Sequence of chain 14.A:
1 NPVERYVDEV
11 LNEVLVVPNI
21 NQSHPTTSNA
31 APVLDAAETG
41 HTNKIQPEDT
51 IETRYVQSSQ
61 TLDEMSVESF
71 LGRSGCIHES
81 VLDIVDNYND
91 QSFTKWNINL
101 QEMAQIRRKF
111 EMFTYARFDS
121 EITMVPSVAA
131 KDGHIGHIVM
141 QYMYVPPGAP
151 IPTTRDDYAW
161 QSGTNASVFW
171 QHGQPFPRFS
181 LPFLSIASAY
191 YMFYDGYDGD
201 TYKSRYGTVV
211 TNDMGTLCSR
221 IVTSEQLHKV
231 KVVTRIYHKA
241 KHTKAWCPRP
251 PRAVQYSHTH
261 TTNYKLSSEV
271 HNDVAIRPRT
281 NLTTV

This small molecule binds to this protein.
Small molecule (SMILES): Cc1cc(CCCOc2c(C)cc(-c3nnn(C)n3)cc2C)on1

Binding-site contacts:
Ligand atom CM4 contacts residue VAL168 of chain 14.A at 3.9 Å (hydrophobic).
Ligand atom N1A contacts residue MET124 of chain 14.A at 3.6 Å.
Ligand atom N5A contacts residue MET124 of chain 14.A at 3.9 Å.
Ligand atom N2 contacts residue LEU100 of chain 14.A at 3.8 Å.
Ligand atom C1B contacts residue LEU181 of chain 14.A at 4.0 Å (hydrophobic).
Ligand atom O1B contacts residue ILE98 of chain 14.A at 3.2 Å.
Ligand atom CM2 contacts residue ILE77 of chain 14.A at 3.8 Å (hydrophobic).
Ligand atom C5B contacts residue LEU181 of chain 14.A at 3.6 Å (hydrophobic).
Ligand atom N1A contacts residue LEU217 of chain 14.A at 3.3 Å.
Ligand atom N5A contacts residue PHE179 of chain 14.A at 3.3 Å.
Ligand atom O1 contacts residue LEU100 of chain 14.A at 3.7 Å.
Ligand atom CM4 contacts residue TYR144 of chain 14.A at 3.8 Å (hydrophobic).
Ligand atom CM2 contacts residue ILE122 of chain 14.A at 3.8 Å (hydrophobic).
Ligand atom CM6 contacts residue LEU184 of chain 14.A at 3.7 Å (hydrophobic).
Ligand atom N4A contacts residue TYR144 of chain 14.A at 3.7 Å.
Ligand atom N1A contacts residue PHE179 of chain 14.A at 3.3 Å.
Ligand atom CM3 contacts residue TYR190 of chain 14.A at 3.6 Å (hydrophobic).
Ligand atom N5A contacts residue LEU217 of chain 14.A at 3.6 Å.
Ligand atom O1 contacts residue MET214 of chain 14.A at 3.2 Å.
Ligand atom C4 contacts residue TYR190 of chain 14.A at 3.7 Å (hydrophobic).
Ligand atom C5 contacts residue MET214 of chain 14.A at 3.4 Å (hydrophobic).
Ligand atom CM4 contacts residue ALA166 of chain 14.A at 3.1 Å (hydrophobic).
Ligand atom C6B contacts residue LEU181 of chain 14.A at 3.5 Å (hydrophobic).
Ligand atom N4A contacts residue PHE179 of chain 14.A at 3.5 Å.
Ligand atom C3 contacts residue LEU100 of chain 14.A at 3.8 Å (hydrophobic).
Ligand atom CM6 contacts residue TYR144 of chain 14.A at 3.7 Å (hydrophobic).
Ligand atom C2A contacts residue LEU217 of chain 14.A at 4.0 Å (hydrophobic).
Ligand atom C1B contacts residue ILE98 of chain 14.A at 3.7 Å (hydrophobic).
Ligand atom CM4 contacts residue TYR142 of chain 14.A at 3.7 Å (hydrophobic).
Ligand atom C4 contacts residue MET214 of chain 14.A at 3.7 Å (hydrophobic).
Ligand atom C6B contacts residue ILE98 of chain 14.A at 3.8 Å (hydrophobic).
Ligand atom C2B contacts residue ILE122 of chain 14.A at 4.0 Å (hydrophobic).
Ligand atom C5B contacts residue TYR144 of chain 14.A at 3.8 Å (hydrophobic).
Ligand atom N3A contacts residue PHE179 of chain 14.A at 3.7 Å.
Ligand atom CM6 contacts residue LEU181 of chain 14.A at 3.8 Å (hydrophobic).
Ligand atom C1C contacts residue MET214 of chain 14.A at 3.2 Å (hydrophobic).
Ligand atom C4 contacts residue LEU100 of chain 14.A at 3.9 Å (hydrophobic).
Ligand atom C2A contacts residue PHE179 of chain 14.A at 3.5 Å (hydrophobic).
Ligand atom N3A contacts residue TYR144 of chain 14.A at 3.2 Å.
Ligand atom N2 contacts residue MET214 of chain 14.A at 3.8 Å.